A small-molecule ligand and the protein it binds are described below.
Small molecule (SMILES): CC(=O)N[C@H]1[C@H](O[C@H]2[C@H](O)[C@@H](NC(C)=O)CO[C@@H]2CO)O[C@H](CO)[C@@H](O[C@@H]2O[C@H](CO)[C@@H](O)[C@H](O)[C@@H]2O)[C@@H]1O

Sequence of chain 2.A:
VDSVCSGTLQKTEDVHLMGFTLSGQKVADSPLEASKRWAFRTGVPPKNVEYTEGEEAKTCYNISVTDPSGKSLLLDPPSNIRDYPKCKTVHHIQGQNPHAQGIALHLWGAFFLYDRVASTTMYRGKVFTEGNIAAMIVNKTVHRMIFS

Binding-site contacts:
Ligand atom O5 contacts residue ASN78 of chain 2.A at 1.8 Å (h-bond).
Ligand atom O6 contacts residue ASN78 of chain 2.A at 4.3 Å.
Ligand atom C7 contacts residue ARG140 of chain 2.A at 4.3 Å.
Ligand atom N2 contacts residue ASP99 of chain 2.A at 4.1 Å.
Ligand atom O5 contacts residue HIS108 of chain 2.A at 4.3 Å.
Ligand atom C6 contacts residue GLN110 of chain 2.A at 4.4 Å.
Ligand atom C2 contacts residue ASN78 of chain 2.A at 2.3 Å.
Ligand atom O6 contacts residue GLY141 of chain 2.A at 4.1 Å.
Ligand atom C1 contacts residue ASN78 of chain 2.A at 1.3 Å.
Ligand atom C8 contacts residue ARG140 of chain 2.A at 3.9 Å.
Ligand atom C4 contacts residue ASN78 of chain 2.A at 3.9 Å.
Ligand atom C8 contacts residue ASP99 of chain 2.A at 3.5 Å.
Ligand atom O6 contacts residue SER80 of chain 2.A at 4.3 Å.
Ligand atom C6 contacts residue ASN78 of chain 2.A at 4.2 Å.
Ligand atom O5 contacts residue GLY141 of chain 2.A at 4.1 Å.
Ligand atom O6 contacts residue GLN110 of chain 2.A at 3.9 Å.
Ligand atom C2 contacts residue HIS108 of chain 2.A at 4.2 Å.
Ligand atom N2 contacts residue VAL143 of chain 2.A at 4.3 Å.
Ligand atom O7 contacts residue HIS108 of chain 2.A at 3.3 Å.
Ligand atom C1 contacts residue GLY141 of chain 2.A at 3.5 Å.
Ligand atom C1 contacts residue HIS108 of chain 2.A at 4.2 Å.
Ligand atom C8 contacts residue VAL143 of chain 2.A at 4.0 Å (hydrophobic).
Ligand atom C3 contacts residue GLY141 of chain 2.A at 4.5 Å.
Ligand atom C7 contacts residue ASN78 of chain 2.A at 3.8 Å.
Ligand atom N2 contacts residue ASN78 of chain 2.A at 3.0 Å (h-bond).
Ligand atom O7 contacts residue ASN78 of chain 2.A at 4.0 Å.
Ligand atom C3 contacts residue ASN78 of chain 2.A at 3.5 Å.
Ligand atom C7 contacts residue VAL143 of chain 2.A at 4.5 Å (hydrophobic).
Ligand atom C5 contacts residue ASN78 of chain 2.A at 3.2 Å.
Ligand atom C7 contacts residue HIS108 of chain 2.A at 3.8 Å.
Ligand atom C5 contacts residue GLY141 of chain 2.A at 4.1 Å.
Ligand atom O7 contacts residue ARG140 of chain 2.A at 3.7 Å.
Ligand atom N2 contacts residue HIS108 of chain 2.A at 4.3 Å.
Ligand atom C7 contacts residue ASP99 of chain 2.A at 4.4 Å.